Sequence of chain 1.A:
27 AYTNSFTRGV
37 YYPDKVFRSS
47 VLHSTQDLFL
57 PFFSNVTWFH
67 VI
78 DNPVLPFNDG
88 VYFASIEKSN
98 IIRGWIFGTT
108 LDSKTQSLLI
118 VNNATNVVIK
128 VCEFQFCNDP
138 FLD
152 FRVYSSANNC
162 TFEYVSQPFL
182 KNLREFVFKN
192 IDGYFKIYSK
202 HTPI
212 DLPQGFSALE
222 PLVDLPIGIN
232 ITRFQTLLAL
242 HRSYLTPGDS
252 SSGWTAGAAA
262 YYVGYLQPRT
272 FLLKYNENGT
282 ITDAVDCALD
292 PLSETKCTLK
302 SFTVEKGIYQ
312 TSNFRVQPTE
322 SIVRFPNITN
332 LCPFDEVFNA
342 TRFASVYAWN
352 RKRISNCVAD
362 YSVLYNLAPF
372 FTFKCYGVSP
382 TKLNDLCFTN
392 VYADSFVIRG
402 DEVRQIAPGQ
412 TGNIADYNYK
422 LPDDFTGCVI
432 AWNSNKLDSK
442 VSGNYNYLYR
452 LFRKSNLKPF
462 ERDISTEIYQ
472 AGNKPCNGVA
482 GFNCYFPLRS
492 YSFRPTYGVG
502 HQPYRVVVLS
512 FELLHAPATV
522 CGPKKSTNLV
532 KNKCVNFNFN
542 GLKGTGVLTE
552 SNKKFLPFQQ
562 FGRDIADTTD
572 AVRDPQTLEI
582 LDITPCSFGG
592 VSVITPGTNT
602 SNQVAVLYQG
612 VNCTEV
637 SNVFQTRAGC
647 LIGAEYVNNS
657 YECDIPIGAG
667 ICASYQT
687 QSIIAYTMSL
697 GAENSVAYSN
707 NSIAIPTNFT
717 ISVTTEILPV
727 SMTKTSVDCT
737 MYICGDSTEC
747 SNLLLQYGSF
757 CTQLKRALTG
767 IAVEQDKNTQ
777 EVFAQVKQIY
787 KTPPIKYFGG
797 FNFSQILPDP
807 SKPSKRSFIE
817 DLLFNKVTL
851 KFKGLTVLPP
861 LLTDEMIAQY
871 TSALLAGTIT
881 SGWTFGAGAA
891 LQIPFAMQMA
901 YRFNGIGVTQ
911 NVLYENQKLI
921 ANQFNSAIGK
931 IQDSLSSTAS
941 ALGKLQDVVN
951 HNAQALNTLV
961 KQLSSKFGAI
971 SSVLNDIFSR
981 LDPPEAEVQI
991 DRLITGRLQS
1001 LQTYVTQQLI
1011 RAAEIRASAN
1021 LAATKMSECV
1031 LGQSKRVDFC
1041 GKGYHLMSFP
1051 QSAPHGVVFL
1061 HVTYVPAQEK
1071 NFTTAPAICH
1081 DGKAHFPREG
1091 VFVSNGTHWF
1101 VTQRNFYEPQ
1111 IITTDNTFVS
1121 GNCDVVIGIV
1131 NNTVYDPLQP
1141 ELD

A small-molecule ligand and the protein it binds are described below.
Small molecule (SMILES): CC(=O)N[C@@H]1[C@@H](O)[C@H](O)[C@@H](CO)O[C@H]1O

Binding-site contacts:
Ligand atom O5 contacts residue ASN600 of chain 1.A at 2.4 Å (h-bond).
Ligand atom C1 contacts residue THR601 of chain 1.A at 3.6 Å.
Ligand atom O7 contacts residue ASN600 of chain 1.A at 4.0 Å.
Ligand atom C7 contacts residue ASN600 of chain 1.A at 3.6 Å.
Ligand atom C7 contacts residue THR601 of chain 1.A at 3.7 Å.
Ligand atom C8 contacts residue THR601 of chain 1.A at 3.6 Å.
Ligand atom C3 contacts residue ASN600 of chain 1.A at 3.8 Å.
Ligand atom N2 contacts residue ASN600 of chain 1.A at 2.9 Å (h-bond).
Ligand atom N2 contacts residue THR601 of chain 1.A at 2.8 Å (h-bond).
Ligand atom C4 contacts residue ASN600 of chain 1.A at 4.2 Å.
Ligand atom C1 contacts residue ASN600 of chain 1.A at 1.4 Å.
Ligand atom C5 contacts residue ASN600 of chain 1.A at 3.7 Å.
Ligand atom C8 contacts residue ASN600 of chain 1.A at 4.5 Å.
Ligand atom C2 contacts residue ASN600 of chain 1.A at 2.5 Å.
Ligand atom C2 contacts residue THR601 of chain 1.A at 3.6 Å.
Ligand atom C3 contacts residue THR601 of chain 1.A at 4.0 Å.